Sequence of chain 1.I:
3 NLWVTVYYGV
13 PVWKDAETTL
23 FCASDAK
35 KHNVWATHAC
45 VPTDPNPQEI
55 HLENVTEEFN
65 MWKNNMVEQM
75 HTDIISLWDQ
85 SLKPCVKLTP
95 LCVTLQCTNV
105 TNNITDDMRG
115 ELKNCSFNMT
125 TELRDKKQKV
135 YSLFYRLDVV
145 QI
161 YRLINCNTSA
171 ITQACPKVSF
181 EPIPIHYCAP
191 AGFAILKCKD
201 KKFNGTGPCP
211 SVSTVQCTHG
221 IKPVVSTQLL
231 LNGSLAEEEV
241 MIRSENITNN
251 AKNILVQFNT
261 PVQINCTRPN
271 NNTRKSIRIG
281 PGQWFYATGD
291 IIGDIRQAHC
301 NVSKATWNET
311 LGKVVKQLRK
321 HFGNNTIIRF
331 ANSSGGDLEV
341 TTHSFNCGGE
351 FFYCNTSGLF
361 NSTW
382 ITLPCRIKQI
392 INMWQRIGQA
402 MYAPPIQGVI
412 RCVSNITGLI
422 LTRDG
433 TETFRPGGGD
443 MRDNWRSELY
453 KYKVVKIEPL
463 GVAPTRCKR

A small-molecule ligand and the protein it binds are described below.
Small molecule (SMILES): CC(=O)N[C@@H]1[C@@H](O)[C@H](O)[C@@H](CO)O[C@H]1O

Binding-site contacts:
Ligand atom N2 contacts residue TYR161 of chain 1.I at 4.5 Å.
Ligand atom O7 contacts residue ASN103 of chain 1.I at 3.2 Å (h-bond).
Ligand atom O5 contacts residue ASN103 of chain 1.I at 2.4 Å (h-bond).
Ligand atom C2 contacts residue ASN103 of chain 1.I at 2.5 Å.
Ligand atom C4 contacts residue ASN103 of chain 1.I at 4.2 Å.
Ligand atom C8 contacts residue TYR161 of chain 1.I at 3.8 Å (hydrophobic).
Ligand atom C3 contacts residue ASN103 of chain 1.I at 3.8 Å.
Ligand atom N2 contacts residue ASN103 of chain 1.I at 2.9 Å (h-bond).
Ligand atom N2 contacts residue LYS117 of chain 1.I at 4.1 Å.
Ligand atom C7 contacts residue ASN103 of chain 1.I at 3.2 Å.
Ligand atom C8 contacts residue LYS117 of chain 1.I at 3.9 Å.
Ligand atom C5 contacts residue ASN103 of chain 1.I at 3.7 Å.
Ligand atom C7 contacts residue THR102 of chain 1.I at 4.2 Å.
Ligand atom C8 contacts residue CYS101 of chain 1.I at 3.8 Å (hydrophobic).
Ligand atom C8 contacts residue THR102 of chain 1.I at 3.6 Å.
Ligand atom O7 contacts residue THR102 of chain 1.I at 4.4 Å.
Ligand atom C8 contacts residue ASN103 of chain 1.I at 3.8 Å.
Ligand atom C1 contacts residue ASN103 of chain 1.I at 1.5 Å.